Sequence of chain 1.B:
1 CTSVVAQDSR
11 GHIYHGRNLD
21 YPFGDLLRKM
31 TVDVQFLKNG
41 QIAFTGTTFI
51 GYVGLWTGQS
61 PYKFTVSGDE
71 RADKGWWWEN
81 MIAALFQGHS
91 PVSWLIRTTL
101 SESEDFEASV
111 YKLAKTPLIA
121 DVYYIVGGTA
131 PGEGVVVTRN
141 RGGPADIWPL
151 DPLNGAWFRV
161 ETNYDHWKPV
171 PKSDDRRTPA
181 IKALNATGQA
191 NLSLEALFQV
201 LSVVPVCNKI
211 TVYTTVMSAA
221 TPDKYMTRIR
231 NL

A protein and the small-molecule ligand that binds it are described below.
Small molecule (SMILES): NC[C@H](NC(=O)OCCCCC1CCCCC1)C(=O)S

Binding-site contacts:
Ligand atom C15 contacts residue VAL96 of chain 1.A at 4.0 Å (hydrophobic).
Ligand atom O20 contacts residue ASP20 of chain 1.B at 2.5 Å (salt-bridge).
Ligand atom C09 contacts residue LEU19 of chain 1.B at 3.5 Å (hydrophobic).
Ligand atom N04 contacts residue ASN163 of chain 1.B at 3.3 Å (h-bond).
Ligand atom C18 contacts residue CYS1 of chain 1.B at 1.8 Å (hydrophobic).
Ligand atom C05 contacts residue GLU70 of chain 1.B at 3.0 Å.
Ligand atom O06 contacts residue CYS1 of chain 1.B at 2.9 Å (h-bond).
Ligand atom C10 contacts residue TRP56 of chain 1.B at 3.8 Å (hydrophobic).
Ligand atom C05 contacts residue ASN163 of chain 1.B at 3.6 Å.
Ligand atom N04 contacts residue CYS1 of chain 1.B at 3.4 Å (h-bond).
Ligand atom N04 contacts residue GLU70 of chain 1.B at 3.0 Å.
Ligand atom C11 contacts residue TYR21 of chain 1.B at 3.7 Å (hydrophobic).
Ligand atom C17 contacts residue TYR21 of chain 1.B at 3.4 Å (hydrophobic).
Ligand atom O20 contacts residue CYS1 of chain 1.B at 2.4 Å (h-bond).
Ligand atom C12 contacts residue TRP56 of chain 1.B at 3.9 Å (hydrophobic).
Ligand atom O06 contacts residue GLU70 of chain 1.B at 2.2 Å (salt-bridge).
Ligand atom O20 contacts residue LEU19 of chain 1.B at 4.0 Å.
Ligand atom O07 contacts residue GLU70 of chain 1.B at 3.7 Å.
Ligand atom N01 contacts residue ASP20 of chain 1.B at 3.0 Å (salt-bridge).
Ligand atom C09 contacts residue TYR21 of chain 1.B at 4.0 Å (hydrophobic).
Ligand atom C08 contacts residue CYS1 of chain 1.B at 3.8 Å (hydrophobic).
Ligand atom C18 contacts residue ASP20 of chain 1.B at 2.8 Å.
Ligand atom C16 contacts residue ALA99 of chain 1.A at 3.5 Å (hydrophobic).
Ligand atom C14 contacts residue TYR52 of chain 1.B at 3.4 Å (hydrophobic).
Ligand atom C03 contacts residue ASN163 of chain 1.B at 3.4 Å.
Ligand atom C02 contacts residue CYS1 of chain 1.B at 4.1 Å (hydrophobic).
Ligand atom C03 contacts residue CYS1 of chain 1.B at 3.0 Å (hydrophobic).
Ligand atom C14 contacts residue PHE49 of chain 1.B at 3.5 Å (hydrophobic).
Ligand atom C13 contacts residue PHE49 of chain 1.B at 3.2 Å (hydrophobic).
Ligand atom C15 contacts residue TYR52 of chain 1.B at 3.5 Å (hydrophobic).
Ligand atom O06 contacts residue ASN163 of chain 1.B at 3.1 Å (h-bond).
Ligand atom O07 contacts residue CYS1 of chain 1.B at 3.3 Å (h-bond).
Ligand atom C03 contacts residue ASP20 of chain 1.B at 3.5 Å.
Ligand atom O06 contacts residue ASP69 of chain 1.B at 2.9 Å.
Ligand atom C05 contacts residue ASP69 of chain 1.B at 3.8 Å.
Ligand atom N01 contacts residue CYS1 of chain 1.B at 3.9 Å.
Ligand atom C05 contacts residue CYS1 of chain 1.B at 2.9 Å (hydrophobic).
Ligand atom C10 contacts residue TYR21 of chain 1.B at 3.9 Å (hydrophobic).
Ligand atom C08 contacts residue TYR21 of chain 1.B at 4.0 Å (hydrophobic).
Ligand atom C02 contacts residue ASP20 of chain 1.B at 3.2 Å.

Sequence of chain 1.A:
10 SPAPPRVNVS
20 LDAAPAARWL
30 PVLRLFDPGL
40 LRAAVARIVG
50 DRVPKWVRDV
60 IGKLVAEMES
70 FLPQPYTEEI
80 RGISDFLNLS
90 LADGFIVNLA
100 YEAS